Sequence of chain 1.A:
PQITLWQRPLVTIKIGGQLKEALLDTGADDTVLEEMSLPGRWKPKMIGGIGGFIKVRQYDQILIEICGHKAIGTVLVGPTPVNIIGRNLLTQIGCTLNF

The small molecule below binds the protein below.
Small molecule (SMILES): Cc1cccc(C)c1OCC(=O)N[C@@H](Cc1cccc(Br)c1)[C@H](O)C[C@H](CC(C)C)S(=O)(=O)c1ccc(F)cc1

Binding-site contacts:
Ligand atom C45 contacts residue VAL82 of chain 1.A at 3.5 Å (hydrophobic).
Ligand atom O38 contacts residue GLY27 of chain 1.B at 3.4 Å.
Ligand atom C23 contacts residue ASP25 of chain 1.B at 3.0 Å.
Ligand atom C3 contacts residue ASP30 of chain 1.B at 3.7 Å.
Ligand atom C2 contacts residue ASP30 of chain 1.B at 3.5 Å.
Ligand atom C10 contacts residue GLY48 of chain 1.B at 3.7 Å.
Ligand atom C1 contacts residue ASP30 of chain 1.B at 3.2 Å.
Ligand atom C8 contacts residue VAL32 of chain 1.B at 3.7 Å (hydrophobic).
Ligand atom O39 contacts residue ILE84 of chain 1.A at 3.7 Å.
Ligand atom C32 contacts residue ALA28 of chain 1.A at 3.5 Å (hydrophobic).
Ligand atom C5 contacts residue ASP29 of chain 1.B at 3.6 Å.
Ligand atom F37 contacts residue ASP30 of chain 1.A at 3.3 Å.
Ligand atom C43 contacts residue ILE50 of chain 1.B at 3.6 Å (hydrophobic).
Ligand atom C24 contacts residue ASP25 of chain 1.A at 3.1 Å.
Ligand atom C14 contacts residue ASP25 of chain 1.A at 3.8 Å.
Ligand atom O38 contacts residue ASP25 of chain 1.B at 2.6 Å (salt-bridge).
Ligand atom N13 contacts residue GLY27 of chain 1.B at 3.5 Å (h-bond).
Ligand atom C6 contacts residue ASP29 of chain 1.B at 3.6 Å.
Ligand atom O39 contacts residue ILE50 of chain 1.B at 3.8 Å.
Ligand atom C33 contacts residue ASP30 of chain 1.A at 3.3 Å.
Ligand atom C16 contacts residue GLY27 of chain 1.B at 3.6 Å.
Ligand atom C16 contacts residue ASP25 of chain 1.A at 3.0 Å.
Ligand atom C8 contacts residue ASP30 of chain 1.B at 3.4 Å.
Ligand atom O40 contacts residue ILE50 of chain 1.B at 3.3 Å.
Ligand atom O40 contacts residue GLY48 of chain 1.A at 3.5 Å (h-bond).
Ligand atom C26 contacts residue GLY27 of chain 1.A at 3.7 Å.
Ligand atom C44 contacts residue VAL82 of chain 1.A at 3.7 Å (hydrophobic).
Ligand atom C33 contacts residue ALA28 of chain 1.A at 3.4 Å (hydrophobic).
Ligand atom C4 contacts residue ALA28 of chain 1.B at 3.7 Å (hydrophobic).
Ligand atom C46 contacts residue GLY27 of chain 1.B at 3.4 Å.
Ligand atom C23 contacts residue ASP25 of chain 1.A at 3.2 Å.
Ligand atom O38 contacts residue ASP25 of chain 1.A at 2.5 Å (salt-bridge).
Ligand atom C43 contacts residue GLY49 of chain 1.B at 3.4 Å.
Ligand atom BR17 contacts residue ARG8 of chain 1.A at 3.6 Å.
Ligand atom C1 contacts residue ILE47 of chain 1.B at 3.6 Å (hydrophobic).
Ligand atom O12 contacts residue GLY49 of chain 1.B at 3.4 Å.
Ligand atom C28 contacts residue LEU23 of chain 1.B at 3.7 Å (hydrophobic).
Ligand atom O9 contacts residue ALA28 of chain 1.B at 3.4 Å.
Ligand atom C8 contacts residue ALA28 of chain 1.B at 3.6 Å (hydrophobic).
Ligand atom C7 contacts residue GLY48 of chain 1.B at 3.6 Å.

Sequence of chain 1.B:
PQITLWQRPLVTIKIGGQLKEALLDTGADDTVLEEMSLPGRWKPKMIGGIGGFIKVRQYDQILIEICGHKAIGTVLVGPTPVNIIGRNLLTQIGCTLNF